A protein and the small-molecule ligand that binds it are described below.
Small molecule (SMILES): COc1ccc(OCc2ccc(COc3c(Cl)cccc3Cl)cc2)c(Cl)c1

Sequence of chain 57.E:
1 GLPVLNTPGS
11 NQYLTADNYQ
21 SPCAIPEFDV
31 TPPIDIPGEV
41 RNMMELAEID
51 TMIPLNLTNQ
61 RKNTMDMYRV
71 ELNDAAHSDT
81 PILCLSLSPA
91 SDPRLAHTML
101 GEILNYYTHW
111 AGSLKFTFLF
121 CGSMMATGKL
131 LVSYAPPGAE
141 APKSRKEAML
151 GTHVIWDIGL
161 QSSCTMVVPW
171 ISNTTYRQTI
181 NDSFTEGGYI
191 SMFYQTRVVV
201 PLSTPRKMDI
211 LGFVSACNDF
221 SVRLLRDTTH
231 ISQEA

Sequence of chain 58.B:
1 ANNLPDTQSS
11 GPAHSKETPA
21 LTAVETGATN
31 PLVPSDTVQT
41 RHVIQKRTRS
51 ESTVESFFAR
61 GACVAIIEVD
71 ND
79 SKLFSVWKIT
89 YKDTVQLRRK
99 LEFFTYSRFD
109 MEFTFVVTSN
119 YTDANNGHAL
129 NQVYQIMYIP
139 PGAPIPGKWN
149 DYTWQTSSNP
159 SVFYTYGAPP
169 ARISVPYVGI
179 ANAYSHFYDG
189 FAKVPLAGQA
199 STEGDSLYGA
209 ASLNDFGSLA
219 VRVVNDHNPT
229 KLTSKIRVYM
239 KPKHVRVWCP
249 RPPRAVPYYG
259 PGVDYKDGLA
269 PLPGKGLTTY

Binding-site contacts:
Ligand atom C21 contacts residue SER105 of chain 58.B at 3.8 Å.
Ligand atom C7 contacts residue MET109 of chain 58.B at 3.3 Å (hydrophobic).
Ligand atom C20 contacts residue ILE171 of chain 58.B at 3.8 Å (hydrophobic).
Ligand atom C3 contacts residue MET109 of chain 58.B at 3.7 Å (hydrophobic).
Ligand atom C6 contacts residue TYR89 of chain 58.B at 3.7 Å (hydrophobic).
Ligand atom C14 contacts residue TYR136 of chain 58.B at 3.5 Å (hydrophobic).
Ligand atom CL3 contacts residue PHE111 of chain 58.B at 3.8 Å.
Ligand atom C20 contacts residue LEU217 of chain 58.B at 3.8 Å (hydrophobic).
Ligand atom C7 contacts residue PHE214 of chain 58.B at 3.5 Å (hydrophobic).
Ligand atom O1 contacts residue ILE87 of chain 58.B at 3.7 Å.
Ligand atom C13 contacts residue ILE87 of chain 58.B at 3.7 Å (hydrophobic).
Ligand atom C17 contacts residue ALA24 of chain 57.E at 3.7 Å (hydrophobic).
Ligand atom CL2 contacts residue ALA24 of chain 57.E at 3.5 Å.
Ligand atom C4 contacts residue MET109 of chain 58.B at 3.8 Å (hydrophobic).
Ligand atom CL3 contacts residue LEU217 of chain 58.B at 3.8 Å.
Ligand atom C19 contacts residue LEU217 of chain 58.B at 3.8 Å (hydrophobic).
Ligand atom C12 contacts residue ILE87 of chain 58.B at 3.8 Å (hydrophobic).
Ligand atom C17 contacts residue TYR136 of chain 58.B at 3.7 Å (hydrophobic).
Ligand atom O1 contacts residue PHE214 of chain 58.B at 3.8 Å.
Ligand atom O2 contacts residue VAL173 of chain 58.B at 3.4 Å.
Ligand atom C16 contacts residue ALA24 of chain 57.E at 3.8 Å (hydrophobic).
Ligand atom C1 contacts residue TYR182 of chain 58.B at 3.8 Å (hydrophobic).
Ligand atom CL2 contacts residue ILE25 of chain 57.E at 3.4 Å.
Ligand atom C16 contacts residue TYR136 of chain 58.B at 3.8 Å (hydrophobic).
Ligand atom C11 contacts residue ILE87 of chain 58.B at 3.8 Å (hydrophobic).
Ligand atom C9 contacts residue VAL176 of chain 58.B at 3.6 Å (hydrophobic).
Ligand atom C2 contacts residue PHE214 of chain 58.B at 3.6 Å (hydrophobic).
Ligand atom C12 contacts residue PHE111 of chain 58.B at 3.8 Å (hydrophobic).
Ligand atom C5 contacts residue TYR89 of chain 58.B at 3.5 Å (hydrophobic).
Ligand atom C21 contacts residue HIS184 of chain 58.B at 3.6 Å.
Ligand atom C13 contacts residue MET109 of chain 58.B at 3.4 Å (hydrophobic).
Ligand atom C9 contacts residue PHE214 of chain 58.B at 3.7 Å (hydrophobic).
Ligand atom O3 contacts residue TYR89 of chain 58.B at 3.6 Å.
Ligand atom O3 contacts residue PHE107 of chain 58.B at 3.6 Å.
Ligand atom CL2 contacts residue TYR136 of chain 58.B at 3.6 Å.
Ligand atom C8 contacts residue MET109 of chain 58.B at 3.4 Å (hydrophobic).
Ligand atom C13 contacts residue PHE111 of chain 58.B at 3.7 Å (hydrophobic).
Ligand atom O1 contacts residue MET109 of chain 58.B at 3.7 Å.
Ligand atom C10 contacts residue TYR136 of chain 58.B at 3.5 Å (hydrophobic).
Ligand atom C21 contacts residue TYR182 of chain 58.B at 3.8 Å (hydrophobic).